Binding-site contacts:
Ligand atom CA contacts residue VAL38 of chain 1.C at 3.8 Å (hydrophobic).
Ligand atom CA contacts residue HIS20 of chain 1.D at 3.1 Å.
Ligand atom C contacts residue PRO21 of chain 1.D at 4.0 Å (hydrophobic).
Ligand atom C contacts residue MET24 of chain 1.D at 4.0 Å (hydrophobic).
Ligand atom CB contacts residue MET24 of chain 1.D at 4.0 Å (hydrophobic).
Ligand atom N contacts residue ASN19 of chain 1.D at 2.9 Å (h-bond).
Ligand atom CG2 contacts residue ILE41 of chain 1.C at 4.1 Å (hydrophobic).
Ligand atom N contacts residue HIS20 of chain 1.D at 3.5 Å (h-bond).
Ligand atom CG1 contacts residue CYS43 of chain 1.D at 3.7 Å (hydrophobic).
Ligand atom OXT contacts residue HIS20 of chain 1.D at 3.6 Å (h-bond).
Ligand atom CG2 contacts residue MET24 of chain 1.D at 4.0 Å (hydrophobic).
Ligand atom CG1 contacts residue SER52 of chain 1.D at 4.0 Å.
Ligand atom CB contacts residue CYS43 of chain 1.D at 4.3 Å (hydrophobic).
Ligand atom OXT contacts residue VAL23 of chain 1.D at 3.2 Å (h-bond).
Ligand atom CG1 contacts residue ARG18 of chain 1.D at 4.0 Å.
Ligand atom C contacts residue ASN37 of chain 1.C at 3.7 Å.
Ligand atom CG2 contacts residue VAL38 of chain 1.C at 3.4 Å (hydrophobic).
Ligand atom N contacts residue VAL38 of chain 1.C at 2.9 Å (h-bond).
Ligand atom C contacts residue VAL38 of chain 1.C at 4.0 Å (hydrophobic).
Ligand atom C contacts residue GLY22 of chain 1.D at 3.9 Å.
Ligand atom O contacts residue GLY22 of chain 1.D at 4.1 Å.
Ligand atom CA contacts residue VAL23 of chain 1.D at 4.3 Å (hydrophobic).
Ligand atom CB contacts residue VAL38 of chain 1.C at 4.1 Å (hydrophobic).
Ligand atom CA contacts residue ASN37 of chain 1.C at 3.5 Å.
Ligand atom C contacts residue HIS20 of chain 1.D at 3.2 Å.
Ligand atom CG2 contacts residue CYS43 of chain 1.D at 3.6 Å (hydrophobic).
Ligand atom OXT contacts residue PRO21 of chain 1.D at 4.0 Å.
Ligand atom OXT contacts residue MET24 of chain 1.D at 3.1 Å (h-bond).
Ligand atom C contacts residue VAL23 of chain 1.D at 4.1 Å (hydrophobic).
Ligand atom O contacts residue HIS20 of chain 1.D at 3.7 Å.
Ligand atom N contacts residue ASN37 of chain 1.C at 2.6 Å (h-bond).
Ligand atom OXT contacts residue GLY22 of chain 1.D at 3.3 Å (h-bond).
Ligand atom CA contacts residue MET24 of chain 1.D at 4.3 Å (hydrophobic).
Ligand atom CG1 contacts residue VAL17 of chain 1.D at 3.8 Å (hydrophobic).
Ligand atom CG1 contacts residue ASN19 of chain 1.D at 4.2 Å.
Ligand atom CG1 contacts residue ILE54 of chain 1.D at 4.5 Å (hydrophobic).
Ligand atom O contacts residue ASN37 of chain 1.C at 3.2 Å (h-bond).
Ligand atom CA contacts residue ASN19 of chain 1.D at 4.1 Å.
Ligand atom O contacts residue VAL38 of chain 1.C at 2.9 Å (h-bond).
Ligand atom O contacts residue PRO21 of chain 1.D at 3.8 Å.

Sequence of chain 1.C:
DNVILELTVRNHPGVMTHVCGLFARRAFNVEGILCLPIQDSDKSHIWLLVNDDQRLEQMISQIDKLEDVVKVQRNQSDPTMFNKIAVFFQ

Sequence of chain 1.D:
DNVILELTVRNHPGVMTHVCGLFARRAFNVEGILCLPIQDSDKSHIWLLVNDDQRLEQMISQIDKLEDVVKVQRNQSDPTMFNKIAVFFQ

This protein binds this small molecule.
Small molecule (SMILES): CC(C)[C@H](N)C(=O)O